Sequence of chain 1.B:
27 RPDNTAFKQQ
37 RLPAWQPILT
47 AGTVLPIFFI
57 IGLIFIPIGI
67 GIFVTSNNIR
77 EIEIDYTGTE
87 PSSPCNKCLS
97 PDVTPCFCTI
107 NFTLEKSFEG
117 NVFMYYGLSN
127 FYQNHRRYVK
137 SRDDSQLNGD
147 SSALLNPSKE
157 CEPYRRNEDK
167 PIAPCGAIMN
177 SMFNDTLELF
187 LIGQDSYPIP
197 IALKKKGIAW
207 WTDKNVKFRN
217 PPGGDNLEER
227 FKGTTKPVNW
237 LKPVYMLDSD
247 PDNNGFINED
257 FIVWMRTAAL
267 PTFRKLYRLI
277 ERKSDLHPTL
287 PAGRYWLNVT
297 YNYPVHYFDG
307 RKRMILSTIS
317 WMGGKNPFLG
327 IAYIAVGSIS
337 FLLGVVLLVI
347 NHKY

This small molecule binds to this protein.
Small molecule (SMILES): CC(=O)N[C@@H]1[C@@H](O)[C@H](O)[C@@H](CO)O[C@H]1O

Binding-site contacts:
Ligand atom O7 contacts residue ASN294 of chain 1.B at 3.9 Å.
Ligand atom O5 contacts residue THR105 of chain 1.B at 3.1 Å.
Ligand atom C1 contacts residue PHE186 of chain 1.B at 3.9 Å (hydrophobic).
Ligand atom C6 contacts residue TRP292 of chain 1.B at 4.2 Å (hydrophobic).
Ligand atom O5 contacts residue ASN294 of chain 1.B at 2.5 Å (h-bond).
Ligand atom O5 contacts residue TRP292 of chain 1.B at 3.0 Å.
Ligand atom C5 contacts residue ASN294 of chain 1.B at 3.8 Å.
Ligand atom C7 contacts residue ASN294 of chain 1.B at 3.7 Å.
Ligand atom N2 contacts residue PHE186 of chain 1.B at 3.9 Å.
Ligand atom C1 contacts residue THR105 of chain 1.B at 4.2 Å.
Ligand atom C2 contacts residue ASN294 of chain 1.B at 2.5 Å.
Ligand atom C6 contacts residue THR105 of chain 1.B at 2.5 Å.
Ligand atom C3 contacts residue TRP292 of chain 1.B at 4.4 Å (hydrophobic).
Ligand atom C3 contacts residue ASN294 of chain 1.B at 3.8 Å.
Ligand atom C6 contacts residue ASN294 of chain 1.B at 4.0 Å.
Ligand atom C5 contacts residue TRP292 of chain 1.B at 3.5 Å (hydrophobic).
Ligand atom C4 contacts residue ASN294 of chain 1.B at 3.9 Å.
Ligand atom C8 contacts residue PHE186 of chain 1.B at 3.9 Å (hydrophobic).
Ligand atom C4 contacts residue THR105 of chain 1.B at 4.1 Å.
Ligand atom C1 contacts residue ASN294 of chain 1.B at 1.4 Å.
Ligand atom C5 contacts residue THR105 of chain 1.B at 3.4 Å.
Ligand atom O6 contacts residue THR105 of chain 1.B at 3.2 Å (h-bond).
Ligand atom C1 contacts residue TRP292 of chain 1.B at 3.7 Å (hydrophobic).
Ligand atom N2 contacts residue ASN294 of chain 1.B at 3.0 Å (h-bond).
Ligand atom C7 contacts residue PHE186 of chain 1.B at 4.1 Å (hydrophobic).